Binding-site contacts:
Ligand atom C3 contacts residue ASN370 of chain 1.M at 3.8 Å.
Ligand atom C2 contacts residue ASN370 of chain 1.M at 2.5 Å.
Ligand atom O7 contacts residue NAG2 of chain 1.NA at 3.1 Å (h-bond).
Ligand atom C1 contacts residue ASN370 of chain 1.M at 1.4 Å.
Ligand atom C7 contacts residue NAG2 of chain 1.NA at 4.2 Å.
Ligand atom O5 contacts residue ASN370 of chain 1.M at 2.4 Å (h-bond).
Ligand atom C7 contacts residue ASN370 of chain 1.M at 3.9 Å.
Ligand atom C8 contacts residue PRO341 of chain 1.M at 4.0 Å (hydrophobic).
Ligand atom O7 contacts residue ASN370 of chain 1.M at 4.4 Å.
Ligand atom C4 contacts residue ASN370 of chain 1.M at 4.2 Å.
Ligand atom C5 contacts residue ASN370 of chain 1.M at 3.7 Å.
Ligand atom N2 contacts residue ASN370 of chain 1.M at 2.9 Å (h-bond).

Sequence of chain 1.M:
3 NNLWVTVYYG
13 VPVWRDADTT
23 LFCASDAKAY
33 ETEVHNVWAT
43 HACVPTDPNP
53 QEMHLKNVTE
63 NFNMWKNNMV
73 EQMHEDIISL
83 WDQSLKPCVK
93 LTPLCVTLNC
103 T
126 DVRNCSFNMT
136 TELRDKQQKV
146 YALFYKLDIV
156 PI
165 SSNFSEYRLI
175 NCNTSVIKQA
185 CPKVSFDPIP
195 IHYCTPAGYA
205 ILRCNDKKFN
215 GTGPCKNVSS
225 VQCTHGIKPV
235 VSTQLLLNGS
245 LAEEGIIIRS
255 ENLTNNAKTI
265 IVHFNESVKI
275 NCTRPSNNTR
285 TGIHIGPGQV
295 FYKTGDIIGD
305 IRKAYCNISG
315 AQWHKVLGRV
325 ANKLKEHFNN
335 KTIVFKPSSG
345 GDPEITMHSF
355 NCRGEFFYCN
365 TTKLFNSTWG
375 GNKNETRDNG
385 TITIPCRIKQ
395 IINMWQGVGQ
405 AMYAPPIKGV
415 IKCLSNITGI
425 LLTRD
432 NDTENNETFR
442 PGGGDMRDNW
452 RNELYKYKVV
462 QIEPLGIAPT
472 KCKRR

This protein binds this small molecule.
Small molecule (SMILES): CC(=O)N[C@@H]1[C@@H](O)[C@H](O)[C@@H](CO)O[C@H]1O